The protein below binds the small molecule below.
Small molecule (SMILES): Nc1ncnc2c1ncn2[C@@H]1O[C@H](CO[P](=O)(O)O[P](=O)(O)CP(=O)(O)O)[C@@H](O)[C@H]1O

Binding-site contacts:
Ligand atom C6 contacts residue LYS184 of chain 1.F at 3.7 Å.
Ligand atom O1G contacts residue ASN333 of chain 1.F at 2.7 Å (h-bond).
Ligand atom O4' contacts residue LEU240 of chain 1.F at 3.5 Å.
Ligand atom O1G contacts residue MG1 of chain 1.X at 2.5 Å.
Ligand atom O2G contacts residue ASN333 of chain 1.F at 3.3 Å (h-bond).
Ligand atom C2 contacts residue LEU186 of chain 1.F at 3.3 Å (hydrophobic).
Ligand atom N1 contacts residue LEU186 of chain 1.F at 2.9 Å (h-bond).
Ligand atom O3' contacts residue THR241 of chain 1.F at 3.0 Å (h-bond).
Ligand atom PG contacts residue ASN333 of chain 1.F at 3.5 Å.
Ligand atom C4' contacts residue ASN242 of chain 1.F at 3.6 Å.
Ligand atom PB contacts residue MG1 of chain 1.X at 3.6 Å.
Ligand atom O2G contacts residue GLU331 of chain 1.F at 2.6 Å (salt-bridge).
Ligand atom O2A contacts residue ILE330 of chain 1.F at 3.8 Å.
Ligand atom O1B contacts residue MG1 of chain 1.X at 2.4 Å.
Ligand atom O2B contacts residue GLY154 of chain 1.F at 3.6 Å.
Ligand atom O3G contacts residue ARG202 of chain 1.F at 3.6 Å.
Ligand atom PG contacts residue MG1 of chain 1.X at 3.6 Å.
Ligand atom O2G contacts residue ASP318 of chain 1.F at 3.0 Å (salt-bridge).
Ligand atom N6 contacts residue ILE148 of chain 1.F at 3.8 Å.
Ligand atom C8 contacts residue LYS150 of chain 1.F at 3.5 Å.
Ligand atom O1G contacts residue GLU331 of chain 1.F at 2.8 Å (salt-bridge).
Ligand atom O2A contacts residue LYS150 of chain 1.F at 3.5 Å (salt-bridge).
Ligand atom O1B contacts residue GLU331 of chain 1.F at 3.3 Å (salt-bridge).
Ligand atom C2' contacts residue THR241 of chain 1.F at 3.9 Å.
Ligand atom PG contacts residue ASP318 of chain 1.F at 3.9 Å.
Ligand atom N1 contacts residue TYR185 of chain 1.F at 3.6 Å.
Ligand atom PG contacts residue GLU331 of chain 1.F at 3.3 Å.
Ligand atom O3G contacts residue ARG222 of chain 1.F at 3.6 Å (salt-bridge).
Ligand atom N3 contacts residue LYS198 of chain 1.F at 3.1 Å (salt-bridge).
Ligand atom N6 contacts residue LYS184 of chain 1.F at 3.0 Å (salt-bridge).
Ligand atom N6 contacts residue GLN183 of chain 1.F at 3.3 Å (h-bond).
Ligand atom O3G contacts residue ASP318 of chain 1.F at 3.6 Å (salt-bridge).
Ligand atom N7 contacts residue LYS150 of chain 1.F at 3.0 Å (salt-bridge).
Ligand atom N3 contacts residue TYR185 of chain 1.F at 3.7 Å.
Ligand atom C2 contacts residue TYR185 of chain 1.F at 3.7 Å (hydrophobic).
Ligand atom O2' contacts residue THR241 of chain 1.F at 2.8 Å (h-bond).
Ligand atom N1 contacts residue LYS184 of chain 1.F at 3.7 Å.
Ligand atom C2 contacts residue LYS198 of chain 1.F at 3.7 Å.
Ligand atom O1B contacts residue LYS74 of chain 1.F at 3.2 Å (salt-bridge).
Ligand atom O3' contacts residue ASN242 of chain 1.F at 3.1 Å (h-bond).

Sequence of chain 1.F:
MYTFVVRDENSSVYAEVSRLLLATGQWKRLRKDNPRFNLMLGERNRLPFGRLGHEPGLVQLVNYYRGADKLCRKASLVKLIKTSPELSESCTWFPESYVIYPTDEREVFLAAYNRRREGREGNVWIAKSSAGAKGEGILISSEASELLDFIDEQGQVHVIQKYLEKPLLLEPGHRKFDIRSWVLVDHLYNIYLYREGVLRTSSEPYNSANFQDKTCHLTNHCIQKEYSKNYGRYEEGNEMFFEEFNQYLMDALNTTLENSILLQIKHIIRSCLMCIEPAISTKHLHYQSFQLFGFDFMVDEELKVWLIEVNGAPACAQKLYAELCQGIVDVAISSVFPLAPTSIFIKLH